Binding-site contacts:
Ligand atom N1 contacts residue PHE36 of chain 1.A at 3.5 Å.
Ligand atom NAE contacts residue ILE9 of chain 1.A at 2.9 Å (h-bond).
Ligand atom N1 contacts residue ILE9 of chain 1.A at 3.5 Å (h-bond).
Ligand atom C5 contacts residue PHE36 of chain 1.A at 3.4 Å (hydrophobic).
Ligand atom N3 contacts residue GLU32 of chain 1.A at 2.7 Å (salt-bridge).
Ligand atom C2 contacts residue NDP1 of chain 1.C at 3.8 Å.
Ligand atom N1 contacts residue NDP1 of chain 1.C at 3.6 Å.
Ligand atom CAC contacts residue SER61 of chain 1.A at 3.2 Å.
Ligand atom C6 contacts residue NDP1 of chain 1.C at 3.5 Å.
Ligand atom CAM contacts residue GLU32 of chain 1.A at 3.6 Å.
Ligand atom NAE contacts residue TYR127 of chain 1.A at 3.5 Å (h-bond).
Ligand atom N1 contacts residue VAL10 of chain 1.A at 3.4 Å (h-bond).
Ligand atom CAC contacts residue LEU25 of chain 1.A at 3.7 Å (hydrophobic).
Ligand atom C4 contacts residue PHE36 of chain 1.A at 3.8 Å (hydrophobic).
Ligand atom OAQ contacts residue THR58 of chain 1.A at 3.8 Å.
Ligand atom CAA contacts residue MET33 of chain 1.A at 3.7 Å (hydrophobic).
Ligand atom NAD contacts residue THR140 of chain 1.A at 3.7 Å.
Ligand atom OAP contacts residue MET33 of chain 1.A at 3.7 Å.
Ligand atom CAB contacts residue MET33 of chain 1.A at 3.8 Å (hydrophobic).
Ligand atom CAJ contacts residue ILE62 of chain 1.A at 3.8 Å (hydrophobic).
Ligand atom N1 contacts residue ALA11 of chain 1.A at 3.8 Å.
Ligand atom NAE contacts residue PHE36 of chain 1.A at 3.4 Å.
Ligand atom C6 contacts residue ILE9 of chain 1.A at 3.6 Å (hydrophobic).
Ligand atom CAU contacts residue ILE62 of chain 1.A at 3.8 Å (hydrophobic).
Ligand atom NAD contacts residue VAL10 of chain 1.A at 3.4 Å.
Ligand atom C6 contacts residue PHE36 of chain 1.A at 3.3 Å (hydrophobic).
Ligand atom C2 contacts residue GLU32 of chain 1.A at 3.5 Å.
Ligand atom C2 contacts residue VAL10 of chain 1.A at 3.7 Å (hydrophobic).
Ligand atom CAG contacts residue NDP1 of chain 1.C at 3.8 Å.
Ligand atom N3 contacts residue PHE36 of chain 1.A at 3.8 Å.
Ligand atom NAD contacts residue GLU32 of chain 1.A at 2.6 Å (salt-bridge).
Ligand atom C5 contacts residue NDP1 of chain 1.C at 3.7 Å.
Ligand atom CAG contacts residue PHE36 of chain 1.A at 3.8 Å (hydrophobic).
Ligand atom CAK contacts residue PHE36 of chain 1.A at 3.6 Å (hydrophobic).
Ligand atom C2 contacts residue ALA11 of chain 1.A at 3.6 Å (hydrophobic).
Ligand atom CAH contacts residue PRO63 of chain 1.A at 3.8 Å (hydrophobic).
Ligand atom C4 contacts residue GLU32 of chain 1.A at 3.6 Å.
Ligand atom CAC contacts residue NDP1 of chain 1.C at 3.4 Å.
Ligand atom NAE contacts residue ILE121 of chain 1.A at 3.2 Å (h-bond).
Ligand atom NAD contacts residue ALA11 of chain 1.A at 3.5 Å (h-bond).

This protein binds this small molecule.
Small molecule (SMILES): CCCc1nc(N)nc(N)c1C#CCc1cc(OC)ccc1OC

Sequence of chain 1.A:
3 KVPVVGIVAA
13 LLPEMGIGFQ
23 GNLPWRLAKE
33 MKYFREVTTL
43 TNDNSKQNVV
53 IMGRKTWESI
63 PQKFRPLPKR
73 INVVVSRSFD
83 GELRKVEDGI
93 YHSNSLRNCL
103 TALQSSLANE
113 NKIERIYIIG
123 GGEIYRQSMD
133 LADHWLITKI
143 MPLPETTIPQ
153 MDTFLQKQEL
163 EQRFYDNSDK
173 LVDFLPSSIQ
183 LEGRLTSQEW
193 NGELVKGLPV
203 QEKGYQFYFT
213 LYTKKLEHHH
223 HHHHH